The small molecule below binds the protein below.
Small molecule (SMILES): CC(=O)N[C@@H]1[C@@H](O)[C@H](O)[C@@H](CO)O[C@H]1O

Sequence of chain 1.B:
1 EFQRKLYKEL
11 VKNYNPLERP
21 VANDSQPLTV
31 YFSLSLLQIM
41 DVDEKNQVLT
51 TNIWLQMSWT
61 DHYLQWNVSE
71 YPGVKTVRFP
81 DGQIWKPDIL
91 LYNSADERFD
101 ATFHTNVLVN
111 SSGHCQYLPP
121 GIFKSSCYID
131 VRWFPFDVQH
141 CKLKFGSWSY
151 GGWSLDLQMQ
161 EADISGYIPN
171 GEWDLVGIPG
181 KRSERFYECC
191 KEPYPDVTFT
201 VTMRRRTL

Binding-site contacts:
Ligand atom N2 contacts residue ASN67 of chain 1.B at 2.9 Å (h-bond).
Ligand atom C1 contacts residue ASN67 of chain 1.B at 1.4 Å.
Ligand atom C7 contacts residue ASN67 of chain 1.B at 3.8 Å.
Ligand atom C4 contacts residue ASN67 of chain 1.B at 4.2 Å.
Ligand atom C1 contacts residue SER69 of chain 1.B at 4.0 Å.
Ligand atom O7 contacts residue ASN67 of chain 1.B at 4.2 Å.
Ligand atom C2 contacts residue ASN67 of chain 1.B at 2.5 Å.
Ligand atom O5 contacts residue ASN67 of chain 1.B at 2.4 Å (h-bond).
Ligand atom C6 contacts residue SER69 of chain 1.B at 4.4 Å.
Ligand atom O5 contacts residue SER69 of chain 1.B at 3.8 Å.
Ligand atom C3 contacts residue ASN67 of chain 1.B at 3.8 Å.
Ligand atom C5 contacts residue ASN67 of chain 1.B at 3.7 Å.
Ligand atom C5 contacts residue SER69 of chain 1.B at 4.0 Å.